Sequence of chain 1.M:
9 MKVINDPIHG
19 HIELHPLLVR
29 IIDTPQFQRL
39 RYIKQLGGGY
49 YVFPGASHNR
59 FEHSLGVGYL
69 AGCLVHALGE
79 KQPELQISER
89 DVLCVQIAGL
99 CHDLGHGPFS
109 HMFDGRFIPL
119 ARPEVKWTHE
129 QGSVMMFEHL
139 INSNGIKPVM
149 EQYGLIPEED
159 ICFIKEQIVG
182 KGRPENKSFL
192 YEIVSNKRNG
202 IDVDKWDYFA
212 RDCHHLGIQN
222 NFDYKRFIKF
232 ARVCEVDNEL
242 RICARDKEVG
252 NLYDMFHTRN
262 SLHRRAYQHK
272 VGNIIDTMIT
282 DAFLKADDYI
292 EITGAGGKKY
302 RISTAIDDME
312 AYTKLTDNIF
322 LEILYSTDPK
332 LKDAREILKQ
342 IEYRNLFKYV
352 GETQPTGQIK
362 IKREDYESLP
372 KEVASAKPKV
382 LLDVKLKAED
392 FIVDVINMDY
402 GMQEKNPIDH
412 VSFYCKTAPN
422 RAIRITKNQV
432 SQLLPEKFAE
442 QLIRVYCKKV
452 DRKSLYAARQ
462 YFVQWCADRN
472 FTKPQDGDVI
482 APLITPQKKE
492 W

Sequence of chain 1.O:
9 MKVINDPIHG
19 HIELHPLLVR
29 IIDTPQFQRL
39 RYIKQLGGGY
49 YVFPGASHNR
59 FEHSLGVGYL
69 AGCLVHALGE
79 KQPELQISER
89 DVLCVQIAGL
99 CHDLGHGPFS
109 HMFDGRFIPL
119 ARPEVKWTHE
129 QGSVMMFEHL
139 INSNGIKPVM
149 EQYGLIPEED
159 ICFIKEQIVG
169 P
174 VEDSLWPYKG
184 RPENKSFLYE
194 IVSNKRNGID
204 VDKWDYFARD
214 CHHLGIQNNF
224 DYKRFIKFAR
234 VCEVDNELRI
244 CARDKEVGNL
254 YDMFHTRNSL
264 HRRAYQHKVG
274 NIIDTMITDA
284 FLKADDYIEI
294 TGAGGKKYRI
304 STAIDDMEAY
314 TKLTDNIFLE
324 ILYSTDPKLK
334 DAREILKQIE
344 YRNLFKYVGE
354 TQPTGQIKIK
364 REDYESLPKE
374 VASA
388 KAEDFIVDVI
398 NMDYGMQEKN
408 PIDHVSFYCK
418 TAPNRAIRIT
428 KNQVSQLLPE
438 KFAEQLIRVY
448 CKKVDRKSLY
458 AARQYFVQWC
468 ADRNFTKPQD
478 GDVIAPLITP

This protein binds this small molecule.
Small molecule (SMILES): Nc1ncnc2c1ncn2[C@H]1C[C@H](O)[C@@H](CO[P](=O)(O)O[P](=O)(O)OP(=O)(O)O)O1

Sequence of chain 1.N:
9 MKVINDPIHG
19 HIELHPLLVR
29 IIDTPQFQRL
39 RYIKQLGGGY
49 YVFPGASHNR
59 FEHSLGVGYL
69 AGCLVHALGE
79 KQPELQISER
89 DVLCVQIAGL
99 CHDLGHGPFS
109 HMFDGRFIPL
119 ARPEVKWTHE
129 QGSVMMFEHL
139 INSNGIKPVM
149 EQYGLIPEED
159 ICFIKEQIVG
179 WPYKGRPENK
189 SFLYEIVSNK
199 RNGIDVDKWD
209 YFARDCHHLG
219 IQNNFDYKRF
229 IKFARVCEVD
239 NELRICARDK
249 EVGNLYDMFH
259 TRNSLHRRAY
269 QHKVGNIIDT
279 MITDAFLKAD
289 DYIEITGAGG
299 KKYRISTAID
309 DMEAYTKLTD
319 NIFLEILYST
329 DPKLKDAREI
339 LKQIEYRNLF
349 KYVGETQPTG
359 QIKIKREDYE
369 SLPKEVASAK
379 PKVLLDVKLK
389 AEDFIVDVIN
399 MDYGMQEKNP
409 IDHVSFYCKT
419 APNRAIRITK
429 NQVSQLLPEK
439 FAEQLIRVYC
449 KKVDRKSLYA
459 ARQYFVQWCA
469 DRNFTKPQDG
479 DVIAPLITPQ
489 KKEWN

Binding-site contacts:
Ligand atom O3' contacts residue GTP1 of chain 1.FD at 3.4 Å (h-bond).
Ligand atom N9 contacts residue PHE51 of chain 1.N at 3.5 Å.
Ligand atom C5 contacts residue ARG227 of chain 1.O at 3.4 Å.
Ligand atom O3G contacts residue ARG246 of chain 1.O at 2.5 Å (salt-bridge).
Ligand atom O1B contacts residue MG1 of chain 1.DD at 2.1 Å.
Ligand atom N3 contacts residue ASN13 of chain 1.M at 3.0 Å (h-bond).
Ligand atom C1' contacts residue PHE51 of chain 1.N at 3.3 Å (hydrophobic).
Ligand atom O1G contacts residue LYS417 of chain 1.O at 3.0 Å (salt-bridge).
Ligand atom C5' contacts residue GTP1 of chain 1.FD at 3.4 Å.
Ligand atom PB contacts residue MG1 of chain 1.DD at 3.3 Å.
Ligand atom C3' contacts residue VAL50 of chain 1.N at 3.3 Å (hydrophobic).
Ligand atom O3' contacts residue ASN13 of chain 1.M at 3.0 Å (h-bond).
Ligand atom C3' contacts residue GTP1 of chain 1.FD at 3.1 Å.
Ligand atom PG contacts residue MG1 of chain 1.DD at 3.1 Å.
Ligand atom N7 contacts residue ARG227 of chain 1.O at 3.4 Å (salt-bridge).
Ligand atom N6 contacts residue ASN252 of chain 1.O at 3.3 Å (h-bond).
Ligand atom O3' contacts residue VAL50 of chain 1.N at 2.9 Å (h-bond).
Ligand atom N9 contacts residue ARG227 of chain 1.O at 3.3 Å (salt-bridge).
Ligand atom O4' contacts residue ARG227 of chain 1.O at 3.0 Å (salt-bridge).
Ligand atom O1A contacts residue LYS248 of chain 1.O at 2.4 Å (salt-bridge).
Ligand atom O1A contacts residue ARG227 of chain 1.O at 2.8 Å (salt-bridge).
Ligand atom O2G contacts residue LYS417 of chain 1.O at 3.4 Å (salt-bridge).
Ligand atom O2B contacts residue HIS270 of chain 1.N at 3.4 Å.
Ligand atom O1G contacts residue MG1 of chain 1.DD at 2.0 Å.
Ligand atom PA contacts residue HIS270 of chain 1.N at 3.5 Å.
Ligand atom O1B contacts residue GTP1 of chain 1.FD at 2.8 Å (h-bond).
Ligand atom C4 contacts residue ARG227 of chain 1.O at 3.0 Å.
Ligand atom C4' contacts residue GTP1 of chain 1.FD at 3.3 Å.
Ligand atom O3B contacts residue LYS248 of chain 1.O at 3.0 Å (salt-bridge).
Ligand atom O2G contacts residue ARG246 of chain 1.O at 3.2 Å (salt-bridge).
Ligand atom O2B contacts residue LYS271 of chain 1.N at 2.6 Å (salt-bridge).
Ligand atom O3B contacts residue LYS271 of chain 1.N at 3.2 Å (salt-bridge).
Ligand atom O1G contacts residue GTP1 of chain 1.FD at 2.6 Å (h-bond).
Ligand atom O2A contacts residue HIS270 of chain 1.N at 2.5 Å (h-bond).
Ligand atom O2G contacts residue LYS271 of chain 1.N at 3.4 Å (salt-bridge).
Ligand atom PG contacts residue ARG246 of chain 1.O at 3.3 Å.
Ligand atom N3 contacts residue ARG227 of chain 1.O at 3.4 Å (salt-bridge).
Ligand atom PA contacts residue LYS248 of chain 1.O at 3.2 Å.
Ligand atom O3A contacts residue LYS248 of chain 1.O at 3.3 Å (salt-bridge).
Ligand atom N6 contacts residue ARG266 of chain 1.N at 3.2 Å.